A small-molecule ligand and the protein it binds are described below.
Small molecule (SMILES): CC[C@H](C)[C@@H](CO[C@@H](Cc1ccccc1)C(=O)N[C@@H](CCS(C)(=O)=O)C(=O)O)NC[C@@H](N)CS

Binding-site contacts:
Ligand atom CEM contacts residue TYR131 of chain 1.A at 3.5 Å (hydrophobic).
Ligand atom NM contacts residue TYR166 of chain 1.A at 3.5 Å.
Ligand atom CBC contacts residue CYS299 of chain 1.B at 3.7 Å (hydrophobic).
Ligand atom CFF contacts residue TRP102 of chain 1.B at 3.5 Å (hydrophobic).
Ligand atom ODM contacts residue ALA98 of chain 1.B at 3.6 Å.
Ligand atom SCC contacts residue ZN1 of chain 1.E at 2.4 Å.
Ligand atom SCC contacts residue HIS362 of chain 1.B at 3.6 Å.
Ligand atom OEM contacts residue PRO152 of chain 1.B at 2.8 Å.
Ligand atom CM contacts residue TYR166 of chain 1.A at 3.4 Å (hydrophobic).
Ligand atom CBF contacts residue FPP1 of chain 1.F at 3.8 Å.
Ligand atom CAC contacts residue FPP1 of chain 1.F at 3.6 Å.
Ligand atom CF contacts residue TYR166 of chain 1.A at 3.8 Å (hydrophobic).
Ligand atom CAC contacts residue TYR300 of chain 1.B at 3.6 Å (hydrophobic).
Ligand atom CF contacts residue ARG202 of chain 1.B at 3.7 Å.
Ligand atom OXT contacts residue TYR166 of chain 1.A at 3.6 Å.
Ligand atom NC contacts residue FPP1 of chain 1.F at 2.7 Å (h-bond).
Ligand atom OEM contacts residue TRP102 of chain 1.B at 2.7 Å (h-bond).
Ligand atom CHF contacts residue TRP106 of chain 1.B at 3.5 Å (hydrophobic).
Ligand atom ODM contacts residue SER99 of chain 1.B at 2.8 Å (h-bond).
Ligand atom OF contacts residue FPP1 of chain 1.F at 3.4 Å.
Ligand atom CCI contacts residue FPP1 of chain 1.F at 3.6 Å.
Ligand atom CDI contacts residue TYR166 of chain 1.A at 3.9 Å (hydrophobic).
Ligand atom CFF contacts residue TRP106 of chain 1.B at 3.8 Å (hydrophobic).
Ligand atom NI contacts residue FPP1 of chain 1.F at 3.6 Å.
Ligand atom CBC contacts residue ASP297 of chain 1.B at 3.4 Å.
Ligand atom CBC contacts residue TYR300 of chain 1.B at 3.4 Å (hydrophobic).
Ligand atom CEM contacts residue ALA98 of chain 1.B at 3.1 Å (hydrophobic).
Ligand atom CEI contacts residue TYR166 of chain 1.A at 3.6 Å (hydrophobic).
Ligand atom CAM contacts residue TYR166 of chain 1.A at 3.8 Å (hydrophobic).
Ligand atom ODM contacts residue TRP102 of chain 1.B at 3.8 Å.
Ligand atom CBC contacts residue ZN1 of chain 1.E at 3.0 Å.
Ligand atom OEM contacts residue ALA151 of chain 1.B at 2.9 Å.
Ligand atom CAM contacts residue ARG202 of chain 1.B at 3.5 Å.
Ligand atom SCC contacts residue CYS299 of chain 1.B at 3.9 Å.
Ligand atom O contacts residue TYR166 of chain 1.A at 3.5 Å.
Ligand atom O contacts residue GLN167 of chain 1.A at 3.0 Å (h-bond).
Ligand atom CCI contacts residue HIS201 of chain 1.A at 3.7 Å.
Ligand atom OF contacts residue ARG202 of chain 1.B at 3.0 Å (salt-bridge).
Ligand atom CEI contacts residue LYS164 of chain 1.A at 3.5 Å.
Ligand atom SCC contacts residue ASP297 of chain 1.B at 3.4 Å (salt-bridge).

Sequence of chain 1.A:
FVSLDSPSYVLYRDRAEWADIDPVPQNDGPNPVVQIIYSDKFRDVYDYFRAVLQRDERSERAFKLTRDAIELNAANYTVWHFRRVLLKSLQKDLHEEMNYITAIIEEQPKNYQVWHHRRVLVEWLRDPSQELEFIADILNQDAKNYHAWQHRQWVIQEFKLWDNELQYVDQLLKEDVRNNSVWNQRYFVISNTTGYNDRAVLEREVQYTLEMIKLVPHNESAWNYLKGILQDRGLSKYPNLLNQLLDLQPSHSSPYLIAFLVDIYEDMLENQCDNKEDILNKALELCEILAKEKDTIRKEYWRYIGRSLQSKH

Sequence of chain 1.B:
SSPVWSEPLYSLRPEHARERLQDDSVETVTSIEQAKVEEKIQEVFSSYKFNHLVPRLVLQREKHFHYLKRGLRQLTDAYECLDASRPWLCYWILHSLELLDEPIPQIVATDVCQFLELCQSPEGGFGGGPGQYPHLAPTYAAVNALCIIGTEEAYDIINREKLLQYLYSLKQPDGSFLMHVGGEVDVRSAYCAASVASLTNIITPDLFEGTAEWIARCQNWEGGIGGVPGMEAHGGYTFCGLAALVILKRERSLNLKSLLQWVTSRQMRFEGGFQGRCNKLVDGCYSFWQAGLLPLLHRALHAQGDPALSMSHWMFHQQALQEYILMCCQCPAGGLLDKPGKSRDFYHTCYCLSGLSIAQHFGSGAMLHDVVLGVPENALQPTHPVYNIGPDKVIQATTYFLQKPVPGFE